This protein binds this small molecule.
Small molecule (SMILES): CC(=O)N[C@H]1[C@H](O[C@H]2[C@H](O)[C@@H](NC(C)=O)CO[C@@H]2CO[C@@H]2O[C@@H](C)[C@@H](O)[C@@H](O)[C@@H]2O)O[C@H](CO)[C@@H](O[C@@H]2O[C@H](CO)[C@@H](O)[C@H](O)[C@@H]2O)[C@@H]1O

Sequence of chain 38.E:
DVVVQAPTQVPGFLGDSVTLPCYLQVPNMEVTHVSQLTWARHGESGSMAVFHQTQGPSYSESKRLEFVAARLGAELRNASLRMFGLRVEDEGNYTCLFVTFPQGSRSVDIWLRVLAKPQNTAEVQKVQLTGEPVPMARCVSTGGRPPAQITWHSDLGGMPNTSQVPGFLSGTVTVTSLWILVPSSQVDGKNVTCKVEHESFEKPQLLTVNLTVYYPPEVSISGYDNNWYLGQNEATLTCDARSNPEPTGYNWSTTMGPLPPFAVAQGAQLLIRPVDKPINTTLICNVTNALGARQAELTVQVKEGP

Binding-site contacts:
Ligand atom C1 contacts residue ASN307 of chain 38.E at 1.4 Å.
Ligand atom C8 contacts residue PRO305 of chain 38.E at 2.9 Å (hydrophobic).
Ligand atom C7 contacts residue PRO305 of chain 38.E at 4.3 Å (hydrophobic).
Ligand atom C5 contacts residue ASN307 of chain 38.E at 3.6 Å.
Ligand atom N2 contacts residue ASN307 of chain 38.E at 3.0 Å (h-bond).
Ligand atom O6 contacts residue GLN328 of chain 38.E at 4.3 Å.
Ligand atom C8 contacts residue ILE306 of chain 38.E at 3.7 Å (hydrophobic).
Ligand atom C2 contacts residue ASN307 of chain 38.E at 2.5 Å.
Ligand atom C7 contacts residue ASN307 of chain 38.E at 4.1 Å.
Ligand atom C3 contacts residue ASN307 of chain 38.E at 3.8 Å.
Ligand atom C4 contacts residue ASN307 of chain 38.E at 4.2 Å.
Ligand atom C8 contacts residue ASN307 of chain 38.E at 4.5 Å.
Ligand atom O5 contacts residue ASN307 of chain 38.E at 2.3 Å (h-bond).